Sequence of chain 1.B:
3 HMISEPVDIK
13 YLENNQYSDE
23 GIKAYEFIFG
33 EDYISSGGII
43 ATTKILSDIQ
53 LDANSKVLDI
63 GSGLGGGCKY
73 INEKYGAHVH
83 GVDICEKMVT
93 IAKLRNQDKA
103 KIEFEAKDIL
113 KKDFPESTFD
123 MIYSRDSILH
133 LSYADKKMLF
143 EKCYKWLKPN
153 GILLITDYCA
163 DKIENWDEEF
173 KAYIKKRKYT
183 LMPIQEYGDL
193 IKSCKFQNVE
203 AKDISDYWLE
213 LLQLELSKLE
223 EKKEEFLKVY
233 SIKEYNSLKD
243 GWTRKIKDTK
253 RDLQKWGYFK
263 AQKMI

Binding-site contacts:
Ligand atom C12 contacts residue LEU213 of chain 1.B at 3.5 Å (hydrophobic).
Ligand atom C5 contacts residue LEU216 of chain 1.B at 4.3 Å (hydrophobic).
Ligand atom C11 contacts residue LEU216 of chain 1.B at 4.2 Å (hydrophobic).
Ligand atom C18 contacts residue LYS220 of chain 1.B at 3.6 Å.
Ligand atom C12 contacts residue GLU217 of chain 1.B at 3.4 Å.
Ligand atom C8 contacts residue LEU216 of chain 1.B at 4.0 Å (hydrophobic).
Ligand atom C10 contacts residue LEU216 of chain 1.B at 4.3 Å (hydrophobic).
Ligand atom N2 contacts residue LEU216 of chain 1.B at 3.7 Å.
Ligand atom C5 contacts residue GLU212 of chain 1.B at 4.3 Å.
Ligand atom C11 contacts residue LEU213 of chain 1.B at 3.5 Å (hydrophobic).
Ligand atom C9 contacts residue ILE42 of chain 1.B at 3.6 Å (hydrophobic).
Ligand atom O contacts residue PHE31 of chain 1.B at 4.0 Å.
Ligand atom C16 contacts residue PHE31 of chain 1.B at 3.7 Å (hydrophobic).
Ligand atom C14 contacts residue GLU217 of chain 1.B at 4.3 Å.
Ligand atom C13 contacts residue GLY39 of chain 1.B at 3.9 Å.
Ligand atom C20 contacts residue PHE29 of chain 1.B at 3.9 Å (hydrophobic).
Ligand atom C16 contacts residue ILE30 of chain 1.B at 3.8 Å (hydrophobic).
Ligand atom N3 contacts residue PHE31 of chain 1.B at 3.9 Å.
Ligand atom C3 contacts residue LEU216 of chain 1.B at 4.0 Å (hydrophobic).
Ligand atom C19 contacts residue GLY32 of chain 1.B at 3.7 Å.
Ligand atom N1 contacts residue GLU212 of chain 1.B at 3.5 Å (salt-bridge).
Ligand atom C4 contacts residue LEU216 of chain 1.B at 3.7 Å (hydrophobic).
Ligand atom N3 contacts residue ILE30 of chain 1.B at 4.0 Å.
Ligand atom C20 contacts residue GLY32 of chain 1.B at 3.4 Å.
Ligand atom C19 contacts residue PHE31 of chain 1.B at 3.2 Å (hydrophobic).
Ligand atom C7 contacts residue LEU216 of chain 1.B at 3.5 Å (hydrophobic).
Ligand atom C12 contacts residue GLY39 of chain 1.B at 3.7 Å.
Ligand atom O contacts residue GLY39 of chain 1.B at 3.4 Å.
Ligand atom C9 contacts residue GLU212 of chain 1.B at 3.5 Å.
Ligand atom C13 contacts residue GLU217 of chain 1.B at 3.3 Å.
Ligand atom C20 contacts residue ILE30 of chain 1.B at 3.8 Å (hydrophobic).
Ligand atom C8 contacts residue GLU212 of chain 1.B at 4.2 Å.
Ligand atom C20 contacts residue PHE31 of chain 1.B at 3.6 Å (hydrophobic).
Ligand atom C8 contacts residue LEU213 of chain 1.B at 4.1 Å (hydrophobic).
Ligand atom C18 contacts residue ILE30 of chain 1.B at 4.1 Å (hydrophobic).
Ligand atom O contacts residue GLU217 of chain 1.B at 2.5 Å (salt-bridge).
Ligand atom O contacts residue ILE30 of chain 1.B at 4.0 Å.
Ligand atom C19 contacts residue ILE30 of chain 1.B at 4.3 Å (hydrophobic).
Ligand atom C8 contacts residue ILE42 of chain 1.B at 3.4 Å (hydrophobic).
Ligand atom O contacts residue GLY40 of chain 1.B at 4.0 Å.

This protein binds this small molecule.
Small molecule (SMILES): CCN(CC)Cc1cc(Nc2ccnc3cc(Cl)ccc23)ccc1O